This small molecule binds to this protein.
Small molecule (SMILES): CC(=O)N[C@H]1[C@H](O[C@H]2[C@H](O)[C@@H](NC(C)=O)CO[C@@H]2CO[C@H]2O[C@@H](C)[C@@H](O)[C@@H](O)[C@@H]2O)O[C@H](CO)[C@@H](O)[C@@H]1O

Binding-site contacts:
Ligand atom O4 contacts residue LYS173 of chain 2.A at 3.7 Å.
Ligand atom O2 contacts residue ASN176 of chain 2.A at 3.7 Å.
Ligand atom C5 contacts residue ASN176 of chain 2.A at 3.7 Å.
Ligand atom O3 contacts residue LYS173 of chain 2.A at 4.1 Å.
Ligand atom C1 contacts residue ASN176 of chain 2.A at 1.4 Å.
Ligand atom C2 contacts residue ASN174 of chain 2.A at 4.4 Å.
Ligand atom C4 contacts residue ASN174 of chain 2.A at 4.3 Å.
Ligand atom C3 contacts residue ASN176 of chain 2.A at 3.8 Å.
Ligand atom C8 contacts residue ASN176 of chain 2.A at 4.2 Å.
Ligand atom O5 contacts residue ASN176 of chain 2.A at 2.4 Å (h-bond).
Ligand atom C1 contacts residue ALA177 of chain 2.A at 4.5 Å (hydrophobic).
Ligand atom O2 contacts residue ASN174 of chain 2.A at 4.2 Å.
Ligand atom C6 contacts residue LYS173 of chain 2.A at 4.5 Å.
Ligand atom C4 contacts residue ASN176 of chain 2.A at 4.2 Å.
Ligand atom O3 contacts residue ASN174 of chain 2.A at 3.1 Å (h-bond).
Ligand atom O4 contacts residue ASN174 of chain 2.A at 4.0 Å.
Ligand atom C2 contacts residue ASN176 of chain 2.A at 3.9 Å.
Ligand atom C7 contacts residue ASN176 of chain 2.A at 3.9 Å.
Ligand atom N2 contacts residue ALA177 of chain 2.A at 4.3 Å.
Ligand atom N2 contacts residue ASN176 of chain 2.A at 2.9 Å (h-bond).
Ligand atom O3 contacts residue GLN54 of chain 2.A at 2.5 Å (h-bond).
Ligand atom C2 contacts residue ASN176 of chain 2.A at 2.5 Å.
Ligand atom C3 contacts residue GLN54 of chain 2.A at 3.6 Å.
Ligand atom C4 contacts residue GLN54 of chain 2.A at 4.1 Å.
Ligand atom C2 contacts residue LYS173 of chain 2.A at 4.3 Å.
Ligand atom C3 contacts residue ASN174 of chain 2.A at 4.3 Å.

Sequence of chain 2.A:
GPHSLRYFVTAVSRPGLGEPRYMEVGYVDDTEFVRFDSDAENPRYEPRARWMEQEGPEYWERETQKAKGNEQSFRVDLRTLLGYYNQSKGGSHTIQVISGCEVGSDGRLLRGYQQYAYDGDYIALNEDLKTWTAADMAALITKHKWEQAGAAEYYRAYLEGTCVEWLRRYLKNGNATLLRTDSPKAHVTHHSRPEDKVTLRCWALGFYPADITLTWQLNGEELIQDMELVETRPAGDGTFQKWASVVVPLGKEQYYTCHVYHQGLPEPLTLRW